This small molecule binds to this protein.
Small molecule (SMILES): CC(=O)N[C@H]1[C@H](O[C@H]2[C@H](O)[C@@H](NC(C)=O)CO[C@@H]2CO)O[C@H](CO)[C@@H](O)[C@@H]1O

Binding-site contacts:
Ligand atom C3 contacts residue ASN225 of chain 1.E at 3.9 Å.
Ligand atom C5 contacts residue TYR229 of chain 1.E at 3.9 Å (hydrophobic).
Ligand atom N2 contacts residue TYR229 of chain 1.E at 2.8 Å (h-bond).
Ligand atom O7 contacts residue GLN203 of chain 1.E at 3.3 Å (h-bond).
Ligand atom C8 contacts residue TYR229 of chain 1.E at 2.9 Å (hydrophobic).
Ligand atom O4 contacts residue TYR229 of chain 1.E at 4.0 Å.
Ligand atom C4 contacts residue ASN225 of chain 1.E at 4.3 Å.
Ligand atom N2 contacts residue ASN225 of chain 1.E at 3.1 Å (h-bond).
Ligand atom C2 contacts residue ASN225 of chain 1.E at 2.6 Å.
Ligand atom O6 contacts residue TYR229 of chain 1.E at 3.4 Å.
Ligand atom C6 contacts residue TYR229 of chain 1.E at 3.5 Å (hydrophobic).
Ligand atom C8 contacts residue VAL204 of chain 1.E at 3.3 Å (hydrophobic).
Ligand atom C1 contacts residue ASN225 of chain 1.E at 1.5 Å.
Ligand atom O7 contacts residue VAL204 of chain 1.E at 3.7 Å.
Ligand atom C8 contacts residue ASN225 of chain 1.E at 3.7 Å.
Ligand atom C7 contacts residue GLN203 of chain 1.E at 4.4 Å.
Ligand atom C7 contacts residue VAL204 of chain 1.E at 3.9 Å (hydrophobic).
Ligand atom O5 contacts residue ASN225 of chain 1.E at 2.3 Å (h-bond).
Ligand atom C7 contacts residue TYR229 of chain 1.E at 3.3 Å (hydrophobic).
Ligand atom C1 contacts residue TYR229 of chain 1.E at 4.1 Å (hydrophobic).
Ligand atom C7 contacts residue ASN225 of chain 1.E at 3.7 Å.
Ligand atom O7 contacts residue PHE202 of chain 1.E at 4.2 Å.
Ligand atom O6 contacts residue GLU226 of chain 1.E at 3.7 Å.
Ligand atom C2 contacts residue TYR229 of chain 1.E at 4.0 Å (hydrophobic).
Ligand atom C5 contacts residue ASN225 of chain 1.E at 3.6 Å.

Sequence of chain 1.E:
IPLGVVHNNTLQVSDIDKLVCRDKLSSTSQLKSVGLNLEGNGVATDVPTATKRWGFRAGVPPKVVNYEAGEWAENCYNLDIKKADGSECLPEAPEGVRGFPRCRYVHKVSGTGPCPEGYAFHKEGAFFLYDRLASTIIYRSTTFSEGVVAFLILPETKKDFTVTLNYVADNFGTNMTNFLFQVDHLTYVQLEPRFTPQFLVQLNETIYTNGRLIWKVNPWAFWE